Binding-site contacts:
Ligand atom C8 contacts residue LEU683 of chain 1.C at 4.3 Å (hydrophobic).
Ligand atom C4 contacts residue ASN677 of chain 1.C at 4.2 Å.
Ligand atom C8 contacts residue GLU680 of chain 1.C at 4.2 Å.
Ligand atom C6 contacts residue ASN677 of chain 1.C at 3.6 Å.
Ligand atom N2 contacts residue ASN677 of chain 1.C at 3.9 Å.
Ligand atom O7 contacts residue GLU680 of chain 1.C at 4.0 Å.
Ligand atom O5 contacts residue ASN677 of chain 1.C at 2.6 Å (h-bond).
Ligand atom C2 contacts residue ASN677 of chain 1.C at 3.2 Å.
Ligand atom C3 contacts residue ASN677 of chain 1.C at 4.3 Å.
Ligand atom C1 contacts residue ASN677 of chain 1.C at 1.9 Å.
Ligand atom C5 contacts residue ASN677 of chain 1.C at 3.6 Å.
Ligand atom C7 contacts residue GLU680 of chain 1.C at 4.4 Å.

Sequence of chain 1.C:
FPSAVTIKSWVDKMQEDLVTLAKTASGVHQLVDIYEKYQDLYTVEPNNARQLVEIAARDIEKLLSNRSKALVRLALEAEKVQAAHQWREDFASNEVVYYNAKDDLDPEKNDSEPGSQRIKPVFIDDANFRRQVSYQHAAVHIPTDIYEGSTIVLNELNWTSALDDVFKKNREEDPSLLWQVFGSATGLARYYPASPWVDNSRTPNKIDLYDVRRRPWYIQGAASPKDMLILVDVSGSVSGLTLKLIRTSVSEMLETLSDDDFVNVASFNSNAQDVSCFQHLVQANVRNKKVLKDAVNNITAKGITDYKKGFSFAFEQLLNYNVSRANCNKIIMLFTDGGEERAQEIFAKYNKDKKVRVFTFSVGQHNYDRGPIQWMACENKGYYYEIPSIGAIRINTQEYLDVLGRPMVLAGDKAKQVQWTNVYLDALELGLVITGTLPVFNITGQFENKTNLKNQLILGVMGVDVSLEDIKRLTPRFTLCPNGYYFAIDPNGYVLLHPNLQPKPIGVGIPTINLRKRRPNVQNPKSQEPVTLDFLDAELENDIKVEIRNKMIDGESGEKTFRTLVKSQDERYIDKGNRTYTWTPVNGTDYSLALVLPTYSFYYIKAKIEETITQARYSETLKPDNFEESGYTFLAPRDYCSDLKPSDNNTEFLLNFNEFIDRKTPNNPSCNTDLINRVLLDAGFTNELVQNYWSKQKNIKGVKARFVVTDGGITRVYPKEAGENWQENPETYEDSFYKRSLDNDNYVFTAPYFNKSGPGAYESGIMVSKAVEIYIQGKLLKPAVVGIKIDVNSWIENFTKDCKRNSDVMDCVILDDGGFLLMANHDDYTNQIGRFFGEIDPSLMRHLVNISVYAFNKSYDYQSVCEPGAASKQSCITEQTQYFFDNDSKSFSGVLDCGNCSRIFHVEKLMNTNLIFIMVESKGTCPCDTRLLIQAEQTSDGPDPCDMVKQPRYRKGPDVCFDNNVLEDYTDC

A small-molecule ligand and the protein it binds are described below.
Small molecule (SMILES): CC(=O)N[C@H]1[C@H](O[C@H]2[C@H](O)[C@@H](CO)OC[C@@H]2NC(C)=O)O[C@H](CO)[C@@H](O)[C@@H]1O